A protein and the small-molecule ligand that binds it are described below.
Small molecule (SMILES): CC(=O)N[C@H]1[C@H]([C@@H](O)[C@H](O)CO)OC(C(=O)O)=C(C/C=C/c2ccccc2)[C@@H]1O

Binding-site contacts:
Ligand atom CAJ contacts residue ARG36 of chain 1.A at 3.7 Å.
Ligand atom C4 contacts residue GLU37 of chain 1.A at 3.8 Å.
Ligand atom O8 contacts residue GLU195 of chain 1.A at 3.0 Å (salt-bridge).
Ligand atom CAX contacts residue ARG36 of chain 1.A at 3.4 Å.
Ligand atom O6 contacts residue TYR322 of chain 1.A at 3.4 Å (h-bond).
Ligand atom CAI contacts residue ARG36 of chain 1.A at 3.4 Å.
Ligand atom O9 contacts residue ALA165 of chain 1.A at 2.9 Å.
Ligand atom O1A contacts residue TYR322 of chain 1.A at 3.6 Å.
Ligand atom C3 contacts residue TYR322 of chain 1.A at 3.3 Å (hydrophobic).
Ligand atom CAQ contacts residue TYR322 of chain 1.A at 3.7 Å (hydrophobic).
Ligand atom O6 contacts residue GLU196 of chain 1.A at 3.8 Å.
Ligand atom C9 contacts residue GLU195 of chain 1.A at 3.1 Å.
Ligand atom O9 contacts residue GLU195 of chain 1.A at 2.8 Å (salt-bridge).
Ligand atom CAJ contacts residue GLU37 of chain 1.A at 3.1 Å.
Ligand atom O6 contacts residue ARG211 of chain 1.A at 3.6 Å.
Ligand atom CAN contacts residue ARG36 of chain 1.A at 3.4 Å.
Ligand atom O1B contacts residue ARG288 of chain 1.A at 3.0 Å (salt-bridge).
Ligand atom CAQ contacts residue ARG36 of chain 1.A at 3.7 Å.
Ligand atom CAO contacts residue ASP69 of chain 1.A at 3.9 Å.
Ligand atom CAM contacts residue GLN54 of chain 1.A at 3.4 Å.
Ligand atom CAQ contacts residue GLU37 of chain 1.A at 3.3 Å.
Ligand atom O8 contacts residue ARG211 of chain 1.A at 3.2 Å (salt-bridge).
Ligand atom O9 contacts residue ARG143 of chain 1.A at 4.0 Å.
Ligand atom C4 contacts residue TYR322 of chain 1.A at 3.9 Å (hydrophobic).
Ligand atom CAI contacts residue GLU37 of chain 1.A at 3.7 Å.
Ligand atom O10 contacts residue ARG70 of chain 1.A at 3.3 Å (salt-bridge).
Ligand atom CAK contacts residue GLN54 of chain 1.A at 3.5 Å.
Ligand atom CAO contacts residue ARG36 of chain 1.A at 4.0 Å.
Ligand atom CAO contacts residue ARG74 of chain 1.A at 3.8 Å.
Ligand atom O1A contacts residue ARG211 of chain 1.A at 3.2 Å (salt-bridge).
Ligand atom O8 contacts residue GLU196 of chain 1.A at 3.5 Å (salt-bridge).
Ligand atom O1A contacts residue ARG288 of chain 1.A at 2.9 Å (salt-bridge).
Ligand atom C1 contacts residue TYR322 of chain 1.A at 3.4 Å (hydrophobic).
Ligand atom O4 contacts residue GLU37 of chain 1.A at 3.4 Å (salt-bridge).
Ligand atom C6 contacts residue TYR322 of chain 1.A at 4.0 Å (hydrophobic).
Ligand atom C6 contacts residue GLU196 of chain 1.A at 3.7 Å.
Ligand atom C1 contacts residue ARG288 of chain 1.A at 3.6 Å.
Ligand atom C9 contacts residue ARG143 of chain 1.A at 3.6 Å.
Ligand atom C8 contacts residue GLU195 of chain 1.A at 3.5 Å.
Ligand atom C2 contacts residue TYR322 of chain 1.A at 3.1 Å (hydrophobic).

Sequence of chain 1.A:
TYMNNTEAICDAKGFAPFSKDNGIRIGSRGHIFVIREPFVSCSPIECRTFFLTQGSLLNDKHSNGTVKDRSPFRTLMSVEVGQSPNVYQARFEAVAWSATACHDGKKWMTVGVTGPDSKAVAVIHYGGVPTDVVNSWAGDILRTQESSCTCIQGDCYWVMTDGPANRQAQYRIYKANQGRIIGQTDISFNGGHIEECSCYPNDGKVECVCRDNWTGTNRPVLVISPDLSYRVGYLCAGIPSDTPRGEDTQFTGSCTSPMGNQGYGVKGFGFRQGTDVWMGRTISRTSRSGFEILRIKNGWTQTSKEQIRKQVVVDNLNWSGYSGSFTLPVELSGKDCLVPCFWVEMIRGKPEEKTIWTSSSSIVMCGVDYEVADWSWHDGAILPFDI